Binding-site contacts:
Ligand atom O5 contacts residue PRO271 of chain 1.B at 3.9 Å.
Ligand atom C3M contacts residue VAL146 of chain 1.B at 3.3 Å (hydrophobic).
Ligand atom C1M contacts residue MET295 of chain 1.B at 3.1 Å (hydrophobic).
Ligand atom C9 contacts residue MET295 of chain 1.B at 3.6 Å (hydrophobic).
Ligand atom C4 contacts residue ILE147 of chain 1.B at 3.5 Å (hydrophobic).
Ligand atom C4M contacts residue PHE129 of chain 1.B at 3.5 Å (hydrophobic).
Ligand atom C8 contacts residue ILE147 of chain 1.B at 4.0 Å (hydrophobic).
Ligand atom C6 contacts residue ILE147 of chain 1.B at 3.7 Å (hydrophobic).
Ligand atom C12 contacts residue ALA126 of chain 1.B at 3.7 Å (hydrophobic).
Ligand atom C7 contacts residue LEU275 of chain 1.B at 3.8 Å (hydrophobic).
Ligand atom C1 contacts residue ILE147 of chain 1.B at 3.4 Å (hydrophobic).
Ligand atom C15 contacts residue PHE296 of chain 1.B at 3.5 Å (hydrophobic).
Ligand atom C20 contacts residue LEU123 of chain 1.B at 3.5 Å (hydrophobic).
Ligand atom O2 contacts residue ILE147 of chain 1.B at 3.4 Å.
Ligand atom C14 contacts residue ALA126 of chain 1.B at 3.8 Å (hydrophobic).
Ligand atom C1M contacts residue TYR279 of chain 1.B at 3.8 Å (hydrophobic).
Ligand atom C13 contacts residue ALA126 of chain 1.B at 3.6 Å (hydrophobic).
Ligand atom C17 contacts residue ALA126 of chain 1.B at 3.7 Å (hydrophobic).
Ligand atom C4M contacts residue GLY143 of chain 1.B at 3.5 Å.
Ligand atom O2 contacts residue TYR279 of chain 1.B at 3.0 Å.
Ligand atom C7 contacts residue MET295 of chain 1.B at 3.5 Å (hydrophobic).
Ligand atom C3 contacts residue TYR279 of chain 1.B at 3.9 Å (hydrophobic).
Ligand atom O5 contacts residue PHE129 of chain 1.B at 3.5 Å.
Ligand atom C5 contacts residue PRO271 of chain 1.B at 3.7 Å (hydrophobic).
Ligand atom C4 contacts residue PRO271 of chain 1.B at 3.6 Å (hydrophobic).
Ligand atom C1M contacts residue LEU282 of chain 1.B at 3.9 Å (hydrophobic).
Ligand atom C10 contacts residue MET125 of chain 1.B at 3.3 Å (hydrophobic).
Ligand atom O4 contacts residue PRO271 of chain 1.B at 3.1 Å.
Ligand atom C2 contacts residue TYR279 of chain 1.B at 3.4 Å (hydrophobic).
Ligand atom O5 contacts residue LEU275 of chain 1.B at 2.9 Å.
Ligand atom C5 contacts residue ILE147 of chain 1.B at 3.7 Å (hydrophobic).
Ligand atom C3 contacts residue ILE147 of chain 1.B at 3.2 Å (hydrophobic).
Ligand atom C10 contacts residue MET295 of chain 1.B at 3.1 Å (hydrophobic).
Ligand atom C2 contacts residue ILE147 of chain 1.B at 3.2 Å (hydrophobic).
Ligand atom C8 contacts residue MET295 of chain 1.B at 3.8 Å (hydrophobic).
Ligand atom O2 contacts residue LEU282 of chain 1.B at 3.9 Å.
Ligand atom C15 contacts residue ILE122 of chain 1.B at 3.4 Å (hydrophobic).
Ligand atom C5 contacts residue LEU275 of chain 1.B at 3.8 Å (hydrophobic).
Ligand atom O3 contacts residue TYR279 of chain 1.B at 3.6 Å.
Ligand atom C3M contacts residue GLY143 of chain 1.B at 3.6 Å.

Sequence of chain 1.B:
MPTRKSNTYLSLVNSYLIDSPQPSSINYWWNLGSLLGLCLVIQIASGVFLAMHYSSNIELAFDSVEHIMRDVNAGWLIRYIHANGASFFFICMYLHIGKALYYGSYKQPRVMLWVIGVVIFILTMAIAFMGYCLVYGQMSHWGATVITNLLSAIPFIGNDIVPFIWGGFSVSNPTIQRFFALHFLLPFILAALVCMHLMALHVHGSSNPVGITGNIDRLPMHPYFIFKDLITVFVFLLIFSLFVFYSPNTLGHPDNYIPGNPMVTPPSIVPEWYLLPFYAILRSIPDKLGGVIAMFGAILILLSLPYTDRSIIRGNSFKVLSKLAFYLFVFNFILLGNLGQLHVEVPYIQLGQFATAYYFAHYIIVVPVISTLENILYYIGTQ

The small molecule below binds the protein below.
Small molecule (SMILES): COC1=C(OC)C(=O)C(C/C=C(\C)CC/C=C(\C)CC/C=C(\C)CC/C=C(\C)CC/C=C(\C)CC/C=C(\C)CC/C=C(\C)CC/C=C(\C)CC/C=C(\C)CCC=C(C)C)=C(C)C1=O